The small molecule below binds the protein below.
Small molecule (SMILES): CC(C)C[C@H](NC(=O)CNC(=O)c1cc(Cl)ccc1Cl)B(O)O

Binding-site contacts:
Ligand atom O28 contacts residue SER98 of chain 1.M at 2.0 Å (h-bond).
Ligand atom C10 contacts residue LEU126 of chain 1.M at 3.8 Å (hydrophobic).
Ligand atom CL6 contacts residue HIS142 of chain 1.M at 3.6 Å.
Ligand atom C3 contacts residue LEU126 of chain 1.M at 3.5 Å (hydrophobic).
Ligand atom C24 contacts residue SER98 of chain 1.M at 3.8 Å.
Ligand atom O27 contacts residue GLY68 of chain 1.M at 3.3 Å.
Ligand atom C23 contacts residue SER98 of chain 1.M at 3.2 Å.
Ligand atom C24 contacts residue MET99 of chain 1.M at 3.6 Å (hydrophobic).
Ligand atom B26 contacts residue MET99 of chain 1.M at 3.4 Å.
Ligand atom C21 contacts residue SER98 of chain 1.M at 2.4 Å.
Ligand atom N9 contacts residue LEU126 of chain 1.M at 2.9 Å (h-bond).
Ligand atom CL6 contacts residue THR146 of chain 1.M at 3.2 Å.
Ligand atom O28 contacts residue HIS123 of chain 1.M at 3.1 Å (h-bond).
Ligand atom C25 contacts residue PRO125 of chain 1.M at 3.4 Å (hydrophobic).
Ligand atom B26 contacts residue SER98 of chain 1.M at 1.4 Å.
Ligand atom O27 contacts residue SER98 of chain 1.M at 2.4 Å (h-bond).
Ligand atom C18 contacts residue LEU126 of chain 1.M at 3.8 Å (hydrophobic).
Ligand atom C25 contacts residue LEU150 of chain 1.M at 3.7 Å (hydrophobic).
Ligand atom N20 contacts residue GLY69 of chain 1.M at 2.9 Å (h-bond).
Ligand atom N20 contacts residue SER98 of chain 1.M at 3.6 Å.
Ligand atom CL6 contacts residue ILE143 of chain 1.M at 3.7 Å.
Ligand atom C7 contacts residue LEU126 of chain 1.M at 3.7 Å (hydrophobic).
Ligand atom C21 contacts residue GLY69 of chain 1.M at 3.8 Å.
Ligand atom C7 contacts residue VAL71 of chain 1.M at 3.8 Å (hydrophobic).
Ligand atom O19 contacts residue PRO125 of chain 1.M at 3.2 Å.
Ligand atom O19 contacts residue LEU126 of chain 1.M at 2.7 Å (h-bond).
Ligand atom B26 contacts residue HIS123 of chain 1.M at 3.6 Å.
Ligand atom C22 contacts residue VAL71 of chain 1.M at 3.7 Å (hydrophobic).
Ligand atom C10 contacts residue GLY69 of chain 1.M at 3.4 Å.
Ligand atom C2 contacts residue LEU126 of chain 1.M at 3.6 Å (hydrophobic).
Ligand atom C22 contacts residue SER98 of chain 1.M at 3.1 Å.
Ligand atom O8 contacts residue VAL71 of chain 1.M at 2.7 Å (h-bond).
Ligand atom O27 contacts residue GLY69 of chain 1.M at 2.7 Å (h-bond).
Ligand atom B26 contacts residue GLY69 of chain 1.M at 3.7 Å.
Ligand atom O27 contacts residue MET99 of chain 1.M at 3.0 Å (h-bond).
Ligand atom C25 contacts residue GLN124 of chain 1.M at 3.6 Å.
Ligand atom C18 contacts residue GLY69 of chain 1.M at 3.6 Å.
Ligand atom CL3 contacts residue LEU126 of chain 1.M at 3.7 Å.
Ligand atom C25 contacts residue HIS123 of chain 1.M at 3.5 Å.
Ligand atom O8 contacts residue SER70 of chain 1.M at 3.5 Å.

Sequence of chain 1.M:
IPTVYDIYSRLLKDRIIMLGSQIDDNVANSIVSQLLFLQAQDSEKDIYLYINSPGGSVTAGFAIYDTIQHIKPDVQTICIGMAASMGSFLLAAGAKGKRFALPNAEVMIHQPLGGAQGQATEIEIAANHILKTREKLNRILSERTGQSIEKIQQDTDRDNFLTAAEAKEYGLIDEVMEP